Binding-site contacts:
Ligand atom C1 contacts residue ASN105 of chain 1.C at 1.4 Å.
Ligand atom C8 contacts residue PRO103 of chain 1.C at 3.8 Å (hydrophobic).
Ligand atom C1 contacts residue HIS144 of chain 1.C at 3.6 Å.
Ligand atom C3 contacts residue ASN105 of chain 1.C at 3.8 Å.
Ligand atom C5 contacts residue HIS144 of chain 1.C at 3.7 Å.
Ligand atom C4 contacts residue ASN105 of chain 1.C at 4.2 Å.
Ligand atom O5 contacts residue HIS144 of chain 1.C at 3.2 Å.
Ligand atom C6 contacts residue HIS144 of chain 1.C at 3.8 Å.
Ligand atom O7 contacts residue ASN105 of chain 1.C at 3.9 Å.
Ligand atom C5 contacts residue ASN105 of chain 1.C at 3.7 Å.
Ligand atom C8 contacts residue LEU104 of chain 1.C at 4.3 Å (hydrophobic).
Ligand atom C7 contacts residue ASN105 of chain 1.C at 3.6 Å.
Ligand atom O6 contacts residue HIS144 of chain 1.C at 4.4 Å.
Ligand atom C2 contacts residue ASN105 of chain 1.C at 2.5 Å.
Ligand atom O5 contacts residue ASN105 of chain 1.C at 2.4 Å (h-bond).
Ligand atom N2 contacts residue ASN105 of chain 1.C at 2.9 Å (h-bond).

The small molecule below binds the protein below.
Small molecule (SMILES): CC(=O)N[C@H]1[C@H](O[C@H]2[C@H](O)[C@@H](NC(C)=O)CO[C@@H]2CO)O[C@H](CO)[C@@H](O)[C@@H]1O

Sequence of chain 1.C:
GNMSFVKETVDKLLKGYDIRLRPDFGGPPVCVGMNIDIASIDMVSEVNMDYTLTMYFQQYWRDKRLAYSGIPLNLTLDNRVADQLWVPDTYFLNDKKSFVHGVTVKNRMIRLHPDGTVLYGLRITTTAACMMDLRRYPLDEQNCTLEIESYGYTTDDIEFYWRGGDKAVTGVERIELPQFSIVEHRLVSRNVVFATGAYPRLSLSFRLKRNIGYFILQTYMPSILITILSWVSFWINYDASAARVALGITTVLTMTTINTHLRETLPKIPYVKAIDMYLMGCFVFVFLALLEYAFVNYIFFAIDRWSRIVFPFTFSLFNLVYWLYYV